Binding-site contacts:
Ligand atom CA contacts residue NAG1 of chain 1.D at 4.4 Å.
Ligand atom C contacts residue ASN15 of chain 1.C at 3.6 Å.
Ligand atom O contacts residue PHE14 of chain 1.C at 3.5 Å.
Ligand atom CB contacts residue SER45 of chain 1.C at 3.4 Å.
Ligand atom O contacts residue PHE46 of chain 1.C at 3.9 Å.
Ligand atom OXT contacts residue SER45 of chain 1.C at 4.2 Å.
Ligand atom CA contacts residue ASN15 of chain 1.C at 3.2 Å.
Ligand atom CG contacts residue PHE46 of chain 1.C at 4.5 Å (hydrophobic).
Ligand atom OXT contacts residue PHE46 of chain 1.C at 4.0 Å.
Ligand atom OXT contacts residue NAG1 of chain 1.D at 3.6 Å.
Ligand atom C contacts residue PHE14 of chain 1.C at 4.5 Å (hydrophobic).
Ligand atom O contacts residue ASN15 of chain 1.C at 3.5 Å (h-bond).
Ligand atom N contacts residue TRP108 of chain 1.C at 4.1 Å.
Ligand atom O contacts residue NAG1 of chain 1.D at 2.7 Å (h-bond).
Ligand atom C contacts residue NAG1 of chain 1.D at 3.5 Å.
Ligand atom CD contacts residue PHE14 of chain 1.C at 3.4 Å (hydrophobic).
Ligand atom CD contacts residue TRP108 of chain 1.C at 3.2 Å (hydrophobic).
Ligand atom CA contacts residue PHE14 of chain 1.C at 4.3 Å (hydrophobic).
Ligand atom N contacts residue PHE46 of chain 1.C at 4.3 Å.
Ligand atom N contacts residue PHE14 of chain 1.C at 3.0 Å (h-bond).
Ligand atom CD contacts residue ASN15 of chain 1.C at 4.0 Å.
Ligand atom CG contacts residue SER45 of chain 1.C at 4.3 Å.
Ligand atom C contacts residue PHE46 of chain 1.C at 3.9 Å (hydrophobic).
Ligand atom N contacts residue ASN15 of chain 1.C at 3.2 Å (h-bond).
Ligand atom CG contacts residue TRP108 of chain 1.C at 3.4 Å (hydrophobic).
Ligand atom CB contacts residue PHE46 of chain 1.C at 4.2 Å (hydrophobic).

The protein below binds the small molecule below.
Small molecule (SMILES): O=C(O)[C@@H]1CCCN1

Sequence of chain 1.C:
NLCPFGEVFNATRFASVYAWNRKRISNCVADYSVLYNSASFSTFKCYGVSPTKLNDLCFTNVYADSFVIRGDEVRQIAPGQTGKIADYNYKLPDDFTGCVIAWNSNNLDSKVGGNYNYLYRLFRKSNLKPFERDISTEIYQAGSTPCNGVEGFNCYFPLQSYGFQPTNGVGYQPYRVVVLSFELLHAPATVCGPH